This small molecule binds to this protein.
Small molecule (SMILES): N[C@H](CCc1ccccc1)[P](=O)(O)C[C@@H](Cc1ccccc1)C(=O)O

Sequence of chain 1.I:
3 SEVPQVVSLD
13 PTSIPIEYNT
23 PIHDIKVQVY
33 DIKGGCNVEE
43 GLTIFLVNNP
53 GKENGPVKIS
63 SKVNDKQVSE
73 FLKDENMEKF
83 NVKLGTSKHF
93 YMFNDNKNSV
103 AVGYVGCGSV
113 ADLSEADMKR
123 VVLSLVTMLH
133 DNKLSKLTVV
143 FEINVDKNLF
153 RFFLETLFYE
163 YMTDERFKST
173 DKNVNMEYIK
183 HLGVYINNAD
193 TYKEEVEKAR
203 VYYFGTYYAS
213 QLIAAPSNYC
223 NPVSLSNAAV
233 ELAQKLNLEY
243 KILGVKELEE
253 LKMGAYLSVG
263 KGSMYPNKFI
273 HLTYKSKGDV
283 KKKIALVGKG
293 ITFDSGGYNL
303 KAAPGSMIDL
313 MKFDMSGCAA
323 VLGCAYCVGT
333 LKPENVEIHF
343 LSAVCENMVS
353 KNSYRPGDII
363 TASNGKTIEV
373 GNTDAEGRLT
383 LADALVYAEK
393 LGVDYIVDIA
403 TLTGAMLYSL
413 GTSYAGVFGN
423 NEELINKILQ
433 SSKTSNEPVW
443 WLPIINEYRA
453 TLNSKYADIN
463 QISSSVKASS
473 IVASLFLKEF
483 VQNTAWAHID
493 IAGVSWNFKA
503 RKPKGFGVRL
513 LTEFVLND

Binding-site contacts:
Ligand atom C7 contacts residue CO31 of chain 1.AC at 3.6 Å.
Ligand atom N contacts residue ASP296 of chain 1.I at 3.8 Å.
Ligand atom O4 contacts residue ZN1 of chain 1.BC at 2.7 Å.
Ligand atom C19 contacts residue ZN1 of chain 1.CC at 2.9 Å.
Ligand atom O1 contacts residue GLY406 of chain 1.I at 2.8 Å (h-bond).
Ligand atom C5 contacts residue ARG380 of chain 1.I at 3.5 Å.
Ligand atom P contacts residue ZN1 of chain 1.BC at 2.8 Å.
Ligand atom C3 contacts residue ASN374 of chain 1.I at 3.6 Å.
Ligand atom N contacts residue LYS291 of chain 1.I at 3.0 Å (salt-bridge).
Ligand atom O4 contacts residue ASP296 of chain 1.I at 3.6 Å (salt-bridge).
Ligand atom O3 contacts residue LYS303 of chain 1.I at 2.6 Å (salt-bridge).
Ligand atom O3 contacts residue ASP296 of chain 1.I at 3.4 Å (salt-bridge).
Ligand atom N contacts residue ASP316 of chain 1.I at 2.5 Å (salt-bridge).
Ligand atom P contacts residue ASP376 of chain 1.I at 3.6 Å.
Ligand atom O3 contacts residue ZN1 of chain 1.BC at 2.1 Å.
Ligand atom O4 contacts residue GLU378 of chain 1.I at 3.4 Å (salt-bridge).
Ligand atom C10 contacts residue GLY406 of chain 1.I at 3.6 Å.
Ligand atom O4 contacts residue LEU404 of chain 1.I at 3.5 Å (h-bond).
Ligand atom O4 contacts residue ZN1 of chain 1.CC at 2.3 Å.
Ligand atom C9 contacts residue GLY406 of chain 1.I at 3.6 Å.
Ligand atom C13 contacts residue PHE315 of chain 1.I at 3.5 Å (hydrophobic).
Ligand atom C12 contacts residue LEU409 of chain 1.I at 3.6 Å (hydrophobic).
Ligand atom P contacts residue LEU404 of chain 1.I at 3.8 Å.
Ligand atom C7 contacts residue ASP376 of chain 1.I at 3.2 Å.
Ligand atom O4 contacts residue ASP376 of chain 1.I at 3.3 Å (salt-bridge).
Ligand atom O1 contacts residue THR405 of chain 1.I at 3.3 Å.
Ligand atom N contacts residue ZN1 of chain 1.CC at 2.2 Å.
Ligand atom O3 contacts residue ZN1 of chain 1.CC at 3.7 Å.
Ligand atom P contacts residue ASP296 of chain 1.I at 3.7 Å.
Ligand atom C17 contacts residue LEU404 of chain 1.I at 2.9 Å (hydrophobic).
Ligand atom P contacts residue ZN1 of chain 1.CC at 3.0 Å.
Ligand atom N contacts residue THR403 of chain 1.I at 2.9 Å (h-bond).
Ligand atom C12 contacts residue MET309 of chain 1.I at 3.3 Å (hydrophobic).
Ligand atom O3 contacts residue ASP376 of chain 1.I at 3.0 Å (salt-bridge).
Ligand atom C14 contacts residue LEU409 of chain 1.I at 3.6 Å (hydrophobic).
Ligand atom C19 contacts residue ASP296 of chain 1.I at 3.8 Å.
Ligand atom C11 contacts residue GLY406 of chain 1.I at 3.6 Å.
Ligand atom O4 contacts residue CO31 of chain 1.AC at 2.9 Å (h-bond).
Ligand atom O4 contacts residue LYS291 of chain 1.I at 2.9 Å (salt-bridge).
Ligand atom C17 contacts residue CO31 of chain 1.AC at 3.3 Å.